This protein binds this small molecule.
Small molecule (SMILES): O=C(O)c1ccc2nsnc2c1

Sequence of chain 1.B:
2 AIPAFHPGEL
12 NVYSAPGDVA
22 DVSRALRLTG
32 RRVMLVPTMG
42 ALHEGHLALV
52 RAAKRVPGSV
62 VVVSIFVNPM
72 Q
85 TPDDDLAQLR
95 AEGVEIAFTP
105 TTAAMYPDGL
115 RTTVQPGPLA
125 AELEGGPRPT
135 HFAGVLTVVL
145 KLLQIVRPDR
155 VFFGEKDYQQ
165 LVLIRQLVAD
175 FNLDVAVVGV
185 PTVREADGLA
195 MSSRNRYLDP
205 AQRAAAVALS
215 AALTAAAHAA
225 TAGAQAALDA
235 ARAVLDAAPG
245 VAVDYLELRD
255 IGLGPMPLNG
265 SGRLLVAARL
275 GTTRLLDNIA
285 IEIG

Binding-site contacts:
Ligand atom OAA contacts residue HIS47 of chain 1.B at 3.0 Å (h-bond).
Ligand atom CAL contacts residue MET40 of chain 1.B at 4.0 Å (hydrophobic).
Ligand atom CAJ contacts residue THR39 of chain 1.B at 3.9 Å.
Ligand atom OAB contacts residue HIS47 of chain 1.B at 3.1 Å (h-bond).
Ligand atom SAH contacts residue PRO38 of chain 1.B at 4.0 Å.
Ligand atom NAF contacts residue PHE157 of chain 1.B at 3.8 Å.
Ligand atom OAB contacts residue MET40 of chain 1.B at 2.7 Å (h-bond).
Ligand atom SAH contacts residue VAL143 of chain 1.B at 4.0 Å.
Ligand atom CAD contacts residue PHE157 of chain 1.B at 4.4 Å (hydrophobic).
Ligand atom CAJ contacts residue MET40 of chain 1.B at 4.0 Å (hydrophobic).
Ligand atom CAC contacts residue PRO38 of chain 1.B at 4.3 Å (hydrophobic).
Ligand atom CAI contacts residue HIS47 of chain 1.B at 3.4 Å.
Ligand atom NAF contacts residue GLN164 of chain 1.B at 3.7 Å.
Ligand atom CAI contacts residue PRO38 of chain 1.B at 4.4 Å (hydrophobic).
Ligand atom NAF contacts residue VAL139 of chain 1.B at 4.3 Å.
Ligand atom CAE contacts residue PRO38 of chain 1.B at 3.5 Å (hydrophobic).
Ligand atom OAB contacts residue THR39 of chain 1.B at 3.4 Å.
Ligand atom CAJ contacts residue PRO38 of chain 1.B at 3.9 Å (hydrophobic).
Ligand atom CAE contacts residue THR39 of chain 1.B at 3.2 Å.
Ligand atom CAI contacts residue MET40 of chain 1.B at 3.7 Å (hydrophobic).
Ligand atom OAB contacts residue GLY41 of chain 1.B at 4.4 Å.
Ligand atom NAG contacts residue PRO38 of chain 1.B at 4.0 Å.
Ligand atom CAD contacts residue PRO38 of chain 1.B at 4.4 Å (hydrophobic).
Ligand atom NAG contacts residue MET40 of chain 1.B at 3.9 Å.
Ligand atom NAF contacts residue PRO38 of chain 1.B at 4.5 Å.
Ligand atom CAK contacts residue PRO38 of chain 1.B at 4.1 Å (hydrophobic).
Ligand atom CAE contacts residue MET40 of chain 1.B at 3.3 Å (hydrophobic).
Ligand atom CAC contacts residue GLN164 of chain 1.B at 4.0 Å.
Ligand atom CAI contacts residue THR39 of chain 1.B at 3.9 Å.
Ligand atom CAK contacts residue GLN164 of chain 1.B at 3.8 Å.
Ligand atom CAL contacts residue THR39 of chain 1.B at 4.0 Å.
Ligand atom CAL contacts residue PRO38 of chain 1.B at 3.7 Å (hydrophobic).
Ligand atom CAK contacts residue PHE157 of chain 1.B at 4.3 Å (hydrophobic).
Ligand atom NAF contacts residue VAL143 of chain 1.B at 4.3 Å.
Ligand atom CAD contacts residue GLN164 of chain 1.B at 3.1 Å.
Ligand atom NAG contacts residue THR39 of chain 1.B at 4.0 Å.
Ligand atom SAH contacts residue VAL142 of chain 1.B at 4.3 Å.